The protein below binds the small molecule below.
Small molecule (SMILES): CC(=O)N[C@@H]1[C@@H](O)[C@H](O)[C@@H](CO)O[C@H]1O

Binding-site contacts:
Ligand atom C2 contacts residue ASN234 of chain 1.A at 2.5 Å.
Ligand atom O7 contacts residue ASN234 of chain 1.A at 3.1 Å (h-bond).
Ligand atom C4 contacts residue ASN234 of chain 1.A at 4.3 Å.
Ligand atom C8 contacts residue ASN234 of chain 1.A at 4.0 Å.
Ligand atom O5 contacts residue ASN234 of chain 1.A at 2.4 Å (h-bond).
Ligand atom C7 contacts residue ASN234 of chain 1.A at 3.2 Å.
Ligand atom C1 contacts residue ASN234 of chain 1.A at 1.5 Å.
Ligand atom O6 contacts residue THR236 of chain 1.A at 4.4 Å.
Ligand atom C5 contacts residue ASN234 of chain 1.A at 3.7 Å.
Ligand atom C3 contacts residue ASN234 of chain 1.A at 3.8 Å.
Ligand atom N2 contacts residue ASN234 of chain 1.A at 2.9 Å (h-bond).

Sequence of chain 1.A:
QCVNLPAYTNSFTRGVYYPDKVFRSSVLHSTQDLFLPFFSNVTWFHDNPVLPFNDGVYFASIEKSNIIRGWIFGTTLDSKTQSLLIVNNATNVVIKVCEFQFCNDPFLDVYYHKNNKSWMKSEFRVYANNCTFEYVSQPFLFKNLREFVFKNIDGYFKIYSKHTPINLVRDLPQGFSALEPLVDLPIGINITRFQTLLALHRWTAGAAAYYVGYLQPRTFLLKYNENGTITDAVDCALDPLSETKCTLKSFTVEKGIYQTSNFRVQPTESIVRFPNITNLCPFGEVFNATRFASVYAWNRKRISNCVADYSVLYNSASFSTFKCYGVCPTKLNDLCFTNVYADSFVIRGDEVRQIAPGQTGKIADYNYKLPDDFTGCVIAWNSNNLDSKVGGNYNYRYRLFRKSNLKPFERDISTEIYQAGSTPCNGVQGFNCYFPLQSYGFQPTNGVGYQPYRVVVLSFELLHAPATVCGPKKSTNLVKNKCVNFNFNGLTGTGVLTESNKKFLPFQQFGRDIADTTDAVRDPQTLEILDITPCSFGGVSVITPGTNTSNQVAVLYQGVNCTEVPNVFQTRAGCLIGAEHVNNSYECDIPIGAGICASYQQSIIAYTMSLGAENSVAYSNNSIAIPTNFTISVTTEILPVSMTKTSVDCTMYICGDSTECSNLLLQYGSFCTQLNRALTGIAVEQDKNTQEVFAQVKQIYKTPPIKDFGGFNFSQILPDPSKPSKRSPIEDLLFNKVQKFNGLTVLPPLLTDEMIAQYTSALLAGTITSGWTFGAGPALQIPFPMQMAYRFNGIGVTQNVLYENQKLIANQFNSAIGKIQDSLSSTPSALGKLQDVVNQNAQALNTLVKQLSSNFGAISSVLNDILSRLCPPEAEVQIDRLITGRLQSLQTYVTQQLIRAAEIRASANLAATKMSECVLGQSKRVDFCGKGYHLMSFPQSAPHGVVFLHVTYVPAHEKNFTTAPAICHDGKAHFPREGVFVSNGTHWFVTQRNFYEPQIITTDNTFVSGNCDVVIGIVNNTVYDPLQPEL